Sequence of chain 1.A:
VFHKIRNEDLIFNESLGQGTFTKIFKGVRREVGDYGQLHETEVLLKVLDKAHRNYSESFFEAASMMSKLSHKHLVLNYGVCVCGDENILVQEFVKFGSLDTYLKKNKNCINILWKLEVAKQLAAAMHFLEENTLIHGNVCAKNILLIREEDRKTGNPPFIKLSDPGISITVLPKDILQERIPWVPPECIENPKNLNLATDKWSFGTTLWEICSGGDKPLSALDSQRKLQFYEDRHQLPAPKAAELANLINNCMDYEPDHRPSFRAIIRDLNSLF

Binding-site contacts:
Ligand atom C39 contacts residue ASN138 of chain 1.A at 2.9 Å.
Ligand atom N8 contacts residue GLU92 of chain 1.A at 3.0 Å (salt-bridge).
Ligand atom C6 contacts residue VAL94 of chain 1.A at 3.7 Å (hydrophobic).
Ligand atom C40 contacts residue ASN138 of chain 1.A at 2.9 Å.
Ligand atom O32 contacts residue GLY19 of chain 1.A at 3.1 Å.
Ligand atom C23 contacts residue LEU145 of chain 1.A at 3.6 Å (hydrophobic).
Ligand atom N10 contacts residue LEU145 of chain 1.A at 3.6 Å.
Ligand atom C25 contacts residue ASN143 of chain 1.A at 3.2 Å.
Ligand atom N27 contacts residue ASN143 of chain 1.A at 3.0 Å (h-bond).
Ligand atom O33 contacts residue THR20 of chain 1.A at 3.7 Å.
Ligand atom N24 contacts residue ASN143 of chain 1.A at 2.7 Å (h-bond).
Ligand atom N8 contacts residue GLN91 of chain 1.A at 2.9 Å (h-bond).
Ligand atom N24 contacts residue LYS46 of chain 1.A at 3.6 Å (salt-bridge).
Ligand atom C21 contacts residue LYS46 of chain 1.A at 3.5 Å.
Ligand atom C6 contacts residue PHE93 of chain 1.A at 3.6 Å (hydrophobic).
Ligand atom C23 contacts residue SER98 of chain 1.A at 3.3 Å.
Ligand atom C1 contacts residue LEU44 of chain 1.A at 3.4 Å (hydrophobic).
Ligand atom N7 contacts residue VAL94 of chain 1.A at 2.7 Å (h-bond).
Ligand atom C1 contacts residue LEU145 of chain 1.A at 3.7 Å (hydrophobic).
Ligand atom C2 contacts residue LEU44 of chain 1.A at 3.6 Å (hydrophobic).
Ligand atom C37 contacts residue ARG180 of chain 1.A at 3.5 Å.
Ligand atom C30 contacts residue THR20 of chain 1.A at 3.5 Å.
Ligand atom C31 contacts residue ASN138 of chain 1.A at 3.5 Å.
Ligand atom C36 contacts residue GOL1 of chain 1.C at 3.7 Å.
Ligand atom C39 contacts residue CYS140 of chain 1.A at 3.6 Å (hydrophobic).
Ligand atom N10 contacts residue LEU44 of chain 1.A at 3.3 Å.
Ligand atom C3 contacts residue VAL94 of chain 1.A at 3.5 Å (hydrophobic).
Ligand atom C38 contacts residue TRP183 of chain 1.A at 3.6 Å (hydrophobic).
Ligand atom C22 contacts residue SER98 of chain 1.A at 3.6 Å.
Ligand atom N8 contacts residue LEU145 of chain 1.A at 3.6 Å.
Ligand atom C40 contacts residue CYS140 of chain 1.A at 3.5 Å (hydrophobic).
Ligand atom C37 contacts residue GOL1 of chain 1.C at 3.4 Å.
Ligand atom N7 contacts residue GLY97 of chain 1.A at 3.7 Å.
Ligand atom C22 contacts residue LYS142 of chain 1.A at 3.2 Å.
Ligand atom O26 contacts residue LYS142 of chain 1.A at 3.4 Å.
Ligand atom O32 contacts residue THR20 of chain 1.A at 2.6 Å (h-bond).
Ligand atom N9 contacts residue VAL94 of chain 1.A at 3.0 Å (h-bond).
Ligand atom C6 contacts residue GLY97 of chain 1.A at 3.5 Å.
Ligand atom C20 contacts residue LYS46 of chain 1.A at 3.4 Å.
Ligand atom N7 contacts residue PHE93 of chain 1.A at 3.4 Å.

This small molecule binds to this protein.
Small molecule (SMILES): Nc1nc(Oc2ccc(NC(=O)N[C@@H](CCc3ccccc3)C(=O)O)cc2)c2cc[nH]c2n1